Binding-site contacts:
Ligand atom C2 contacts residue ASN528 of chain 1.B at 2.5 Å.
Ligand atom C8 contacts residue ASP525 of chain 1.B at 3.3 Å.
Ligand atom N2 contacts residue SER402 of chain 1.B at 4.0 Å.
Ligand atom C1 contacts residue ASN528 of chain 1.B at 1.4 Å.
Ligand atom O3 contacts residue SER402 of chain 1.B at 4.0 Å.
Ligand atom C7 contacts residue ASN528 of chain 1.B at 3.1 Å.
Ligand atom C5 contacts residue ASN528 of chain 1.B at 3.6 Å.
Ligand atom C4 contacts residue ASN528 of chain 1.B at 4.2 Å.
Ligand atom O7 contacts residue PRO408 of chain 1.B at 3.6 Å.
Ligand atom N2 contacts residue ASN528 of chain 1.B at 2.9 Å (h-bond).
Ligand atom C7 contacts residue SER402 of chain 1.B at 4.4 Å.
Ligand atom C8 contacts residue PRO408 of chain 1.B at 3.6 Å (hydrophobic).
Ligand atom O5 contacts residue ASN528 of chain 1.B at 2.3 Å (h-bond).
Ligand atom O7 contacts residue ASN528 of chain 1.B at 2.8 Å (h-bond).
Ligand atom C3 contacts residue ASN528 of chain 1.B at 3.8 Å.
Ligand atom C7 contacts residue PRO408 of chain 1.B at 3.9 Å (hydrophobic).
Ligand atom C8 contacts residue ASN528 of chain 1.B at 4.3 Å.
Ligand atom C8 contacts residue SER527 of chain 1.B at 4.0 Å.
Ligand atom C8 contacts residue SER402 of chain 1.B at 3.8 Å.

Sequence of chain 1.B:
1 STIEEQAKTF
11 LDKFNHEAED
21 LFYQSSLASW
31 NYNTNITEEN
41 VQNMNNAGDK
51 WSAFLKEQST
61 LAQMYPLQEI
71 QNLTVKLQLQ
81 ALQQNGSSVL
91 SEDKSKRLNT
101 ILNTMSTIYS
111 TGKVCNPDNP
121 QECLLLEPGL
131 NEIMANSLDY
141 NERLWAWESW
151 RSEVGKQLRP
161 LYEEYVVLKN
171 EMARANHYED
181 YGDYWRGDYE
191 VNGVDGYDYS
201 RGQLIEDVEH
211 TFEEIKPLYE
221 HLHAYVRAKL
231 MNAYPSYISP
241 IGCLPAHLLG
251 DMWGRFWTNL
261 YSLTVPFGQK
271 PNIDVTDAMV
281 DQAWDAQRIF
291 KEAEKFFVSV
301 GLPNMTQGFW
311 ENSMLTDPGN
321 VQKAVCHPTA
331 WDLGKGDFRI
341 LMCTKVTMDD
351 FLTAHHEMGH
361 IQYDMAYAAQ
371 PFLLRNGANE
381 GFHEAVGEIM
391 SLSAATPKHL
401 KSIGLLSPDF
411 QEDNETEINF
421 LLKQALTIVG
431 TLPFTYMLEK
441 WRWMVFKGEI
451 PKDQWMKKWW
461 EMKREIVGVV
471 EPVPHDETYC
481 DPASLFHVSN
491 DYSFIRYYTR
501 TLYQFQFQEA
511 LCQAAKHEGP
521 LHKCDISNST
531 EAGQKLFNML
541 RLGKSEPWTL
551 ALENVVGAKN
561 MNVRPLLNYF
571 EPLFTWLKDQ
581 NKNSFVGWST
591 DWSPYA

A protein and the small-molecule ligand that binds it are described below.
Small molecule (SMILES): CC(=O)N[C@H]1[C@H](O[C@H]2[C@H](O)[C@@H](NC(C)=O)CO[C@@H]2CO)O[C@H](CO)[C@@H](O[C@@H]2O[C@H](CO)[C@@H](O)[C@H](O[C@@H]3O[C@H](CO)[C@@H](O)[C@H](O)[C@H]3NC(C)=O)[C@@H]2O)[C@@H]1O